Binding-site contacts:
Ligand atom C3 contacts residue TYR83 of chain 1.A at 3.4 Å (hydrophobic).
Ligand atom N2 contacts residue TYR83 of chain 1.A at 3.8 Å.
Ligand atom C1 contacts residue TYR75 of chain 1.A at 3.6 Å (hydrophobic).
Ligand atom C2 contacts residue TYR83 of chain 1.A at 4.1 Å (hydrophobic).
Ligand atom C2 contacts residue TYR75 of chain 1.A at 4.0 Å (hydrophobic).
Ligand atom C5 contacts residue TYR83 of chain 1.A at 3.5 Å (hydrophobic).
Ligand atom N1 contacts residue TYR75 of chain 1.A at 3.8 Å.
Ligand atom C6 contacts residue TYR83 of chain 1.A at 3.7 Å (hydrophobic).
Ligand atom C4 contacts residue TYR83 of chain 1.A at 3.2 Å (hydrophobic).
Ligand atom C3 contacts residue TYR75 of chain 1.A at 4.1 Å (hydrophobic).

Sequence of chain 1.A:
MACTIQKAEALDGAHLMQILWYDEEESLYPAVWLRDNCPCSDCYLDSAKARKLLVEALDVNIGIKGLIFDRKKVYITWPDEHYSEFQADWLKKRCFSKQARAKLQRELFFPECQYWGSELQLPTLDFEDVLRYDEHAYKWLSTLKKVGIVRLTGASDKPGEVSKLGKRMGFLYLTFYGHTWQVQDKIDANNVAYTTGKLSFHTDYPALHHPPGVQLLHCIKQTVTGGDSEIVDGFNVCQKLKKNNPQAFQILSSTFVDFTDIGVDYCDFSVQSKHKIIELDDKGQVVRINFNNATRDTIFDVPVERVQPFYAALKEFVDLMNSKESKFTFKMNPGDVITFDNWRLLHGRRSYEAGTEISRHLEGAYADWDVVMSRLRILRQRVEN

The small molecule below binds the protein below.
Small molecule (SMILES): NCCCCCCN